Sequence of chain 1.B:
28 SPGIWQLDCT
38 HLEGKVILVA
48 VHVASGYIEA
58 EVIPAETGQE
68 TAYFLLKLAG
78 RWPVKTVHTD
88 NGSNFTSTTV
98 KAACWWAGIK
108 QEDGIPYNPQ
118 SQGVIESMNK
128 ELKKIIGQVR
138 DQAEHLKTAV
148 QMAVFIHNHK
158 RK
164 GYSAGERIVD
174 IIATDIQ

Binding-site contacts:
Ligand atom C12 contacts residue ALA100 of chain 1.B at 3.6 Å (hydrophobic).
Ligand atom O1 contacts residue THR145 of chain 1.A at 2.7 Å (h-bond).
Ligand atom C10 contacts residue ALA99 of chain 1.B at 3.6 Å (hydrophobic).
Ligand atom C15 contacts residue LEU73 of chain 1.B at 4.0 Å (hydrophobic).
Ligand atom O22 contacts residue THR145 of chain 1.A at 2.9 Å (h-bond).
Ligand atom C17 contacts residue GLN66 of chain 1.B at 4.0 Å.
Ligand atom C18 contacts residue GLN66 of chain 1.B at 3.3 Å.
Ligand atom C15 contacts residue THR145 of chain 1.A at 3.8 Å.
Ligand atom C14 contacts residue MET149 of chain 1.A at 3.7 Å (hydrophobic).
Ligand atom C19 contacts residue THR145 of chain 1.A at 3.9 Å.
Ligand atom O22 contacts residue GLN66 of chain 1.B at 3.9 Å.
Ligand atom C14 contacts residue LEU73 of chain 1.B at 3.6 Å (hydrophobic).
Ligand atom O22 contacts residue HIS142 of chain 1.A at 3.2 Å.
Ligand atom O3 contacts residue GLU141 of chain 1.A at 2.9 Å (salt-bridge).
Ligand atom C21 contacts residue GLN66 of chain 1.B at 4.1 Å.
Ligand atom C10 contacts residue THR96 of chain 1.B at 4.0 Å.
Ligand atom C2 contacts residue GLU141 of chain 1.A at 3.5 Å.
Ligand atom C19 contacts residue GLN66 of chain 1.B at 3.4 Å.
Ligand atom C4 contacts residue THR145 of chain 1.A at 3.4 Å.
Ligand atom C4 contacts residue GLN66 of chain 1.B at 3.9 Å.
Ligand atom O1 contacts residue HIS142 of chain 1.A at 2.9 Å (h-bond).
Ligand atom C13 contacts residue ALA100 of chain 1.B at 4.0 Å (hydrophobic).
Ligand atom O3 contacts residue ALA140 of chain 1.A at 3.7 Å.
Ligand atom O1 contacts residue GLU141 of chain 1.A at 3.4 Å (salt-bridge).
Ligand atom C21 contacts residue THR145 of chain 1.A at 3.5 Å.
Ligand atom O9 contacts residue THR96 of chain 1.B at 3.5 Å.
Ligand atom C21 contacts residue LYS144 of chain 1.A at 3.8 Å.
Ligand atom C23 contacts residue GLN66 of chain 1.B at 3.6 Å.
Ligand atom O20 contacts residue TYR70 of chain 1.B at 3.4 Å.
Ligand atom C8 contacts residue THR96 of chain 1.B at 3.9 Å.
Ligand atom C5 contacts residue THR145 of chain 1.A at 4.0 Å.
Ligand atom O20 contacts residue GLN66 of chain 1.B at 3.5 Å (h-bond).
Ligand atom C23 contacts residue THR145 of chain 1.A at 3.1 Å.
Ligand atom C2 contacts residue ALA140 of chain 1.A at 3.9 Å (hydrophobic).
Ligand atom C13 contacts residue TRP103 of chain 1.B at 3.7 Å (hydrophobic).
Ligand atom O1 contacts residue ALA140 of chain 1.A at 3.7 Å.
Ligand atom C12 contacts residue ALA99 of chain 1.B at 3.8 Å (hydrophobic).
Ligand atom C2 contacts residue THR145 of chain 1.A at 3.5 Å.
Ligand atom C2 contacts residue HIS142 of chain 1.A at 3.9 Å.
Ligand atom C15 contacts residue GLN139 of chain 1.A at 4.0 Å.

Sequence of chain 1.A:
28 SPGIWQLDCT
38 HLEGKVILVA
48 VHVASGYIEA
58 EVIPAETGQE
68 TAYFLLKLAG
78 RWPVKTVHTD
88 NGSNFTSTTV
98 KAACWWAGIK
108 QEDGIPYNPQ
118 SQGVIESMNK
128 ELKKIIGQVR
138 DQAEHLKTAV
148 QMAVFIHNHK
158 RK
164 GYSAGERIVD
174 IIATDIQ

A protein and the small-molecule ligand that binds it are described below.
Small molecule (SMILES): O=C(O)c1c(CN2C(=O)Cc3ccccc32)ccc2c1OCO2